Sequence of chain 1.A:
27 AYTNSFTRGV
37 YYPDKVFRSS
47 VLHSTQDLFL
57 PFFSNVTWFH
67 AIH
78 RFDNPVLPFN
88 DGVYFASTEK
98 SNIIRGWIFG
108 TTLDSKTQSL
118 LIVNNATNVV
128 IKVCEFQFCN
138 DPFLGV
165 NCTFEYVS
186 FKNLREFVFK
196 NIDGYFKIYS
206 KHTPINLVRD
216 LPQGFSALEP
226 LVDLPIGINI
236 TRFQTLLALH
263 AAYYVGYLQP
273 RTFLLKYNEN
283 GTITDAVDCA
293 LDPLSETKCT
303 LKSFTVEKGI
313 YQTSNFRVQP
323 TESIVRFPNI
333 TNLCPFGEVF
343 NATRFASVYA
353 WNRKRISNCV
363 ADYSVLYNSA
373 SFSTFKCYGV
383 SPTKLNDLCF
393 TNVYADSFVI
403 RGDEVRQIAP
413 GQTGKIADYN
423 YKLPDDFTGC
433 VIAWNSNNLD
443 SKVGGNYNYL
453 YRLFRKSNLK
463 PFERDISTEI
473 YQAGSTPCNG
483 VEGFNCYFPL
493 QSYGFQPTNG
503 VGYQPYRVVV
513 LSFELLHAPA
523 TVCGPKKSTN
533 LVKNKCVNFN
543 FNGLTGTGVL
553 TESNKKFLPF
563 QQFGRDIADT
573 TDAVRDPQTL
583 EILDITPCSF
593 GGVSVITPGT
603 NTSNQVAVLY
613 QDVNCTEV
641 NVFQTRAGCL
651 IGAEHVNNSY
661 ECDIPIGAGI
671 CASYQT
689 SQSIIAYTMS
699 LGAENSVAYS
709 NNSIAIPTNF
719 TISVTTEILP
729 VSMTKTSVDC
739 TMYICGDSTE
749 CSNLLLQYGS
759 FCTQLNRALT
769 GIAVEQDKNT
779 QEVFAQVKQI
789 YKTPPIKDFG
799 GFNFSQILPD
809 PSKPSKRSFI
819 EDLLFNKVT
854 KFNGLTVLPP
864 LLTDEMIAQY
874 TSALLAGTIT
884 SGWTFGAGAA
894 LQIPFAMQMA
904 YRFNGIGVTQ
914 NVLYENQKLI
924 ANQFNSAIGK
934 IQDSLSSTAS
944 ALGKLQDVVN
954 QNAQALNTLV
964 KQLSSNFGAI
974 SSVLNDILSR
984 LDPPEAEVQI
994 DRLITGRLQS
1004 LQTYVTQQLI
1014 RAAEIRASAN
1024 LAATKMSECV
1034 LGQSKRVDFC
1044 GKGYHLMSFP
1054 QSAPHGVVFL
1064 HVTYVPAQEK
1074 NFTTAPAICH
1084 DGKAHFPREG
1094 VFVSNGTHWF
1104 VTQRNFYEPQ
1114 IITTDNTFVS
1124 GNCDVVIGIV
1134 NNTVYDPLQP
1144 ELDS

Binding-site contacts:
Ligand atom C1 contacts residue ASN616 of chain 1.A at 1.4 Å.
Ligand atom C5 contacts residue ASN616 of chain 1.A at 3.7 Å.
Ligand atom O7 contacts residue ASN616 of chain 1.A at 3.0 Å (h-bond).
Ligand atom C3 contacts residue ASN616 of chain 1.A at 3.8 Å.
Ligand atom N2 contacts residue ASN616 of chain 1.A at 2.8 Å (h-bond).
Ligand atom C4 contacts residue ASN616 of chain 1.A at 4.2 Å.
Ligand atom C8 contacts residue ASN616 of chain 1.A at 4.0 Å.
Ligand atom C7 contacts residue ASN616 of chain 1.A at 3.1 Å.
Ligand atom C8 contacts residue GLN644 of chain 1.A at 3.9 Å.
Ligand atom C2 contacts residue ASN616 of chain 1.A at 2.4 Å.
Ligand atom O5 contacts residue ASN616 of chain 1.A at 2.4 Å (h-bond).

The small molecule below binds the protein below.
Small molecule (SMILES): CC(=O)N[C@@H]1[C@@H](O)[C@H](O)[C@@H](CO)O[C@H]1O